Sequence of chain 1.T:
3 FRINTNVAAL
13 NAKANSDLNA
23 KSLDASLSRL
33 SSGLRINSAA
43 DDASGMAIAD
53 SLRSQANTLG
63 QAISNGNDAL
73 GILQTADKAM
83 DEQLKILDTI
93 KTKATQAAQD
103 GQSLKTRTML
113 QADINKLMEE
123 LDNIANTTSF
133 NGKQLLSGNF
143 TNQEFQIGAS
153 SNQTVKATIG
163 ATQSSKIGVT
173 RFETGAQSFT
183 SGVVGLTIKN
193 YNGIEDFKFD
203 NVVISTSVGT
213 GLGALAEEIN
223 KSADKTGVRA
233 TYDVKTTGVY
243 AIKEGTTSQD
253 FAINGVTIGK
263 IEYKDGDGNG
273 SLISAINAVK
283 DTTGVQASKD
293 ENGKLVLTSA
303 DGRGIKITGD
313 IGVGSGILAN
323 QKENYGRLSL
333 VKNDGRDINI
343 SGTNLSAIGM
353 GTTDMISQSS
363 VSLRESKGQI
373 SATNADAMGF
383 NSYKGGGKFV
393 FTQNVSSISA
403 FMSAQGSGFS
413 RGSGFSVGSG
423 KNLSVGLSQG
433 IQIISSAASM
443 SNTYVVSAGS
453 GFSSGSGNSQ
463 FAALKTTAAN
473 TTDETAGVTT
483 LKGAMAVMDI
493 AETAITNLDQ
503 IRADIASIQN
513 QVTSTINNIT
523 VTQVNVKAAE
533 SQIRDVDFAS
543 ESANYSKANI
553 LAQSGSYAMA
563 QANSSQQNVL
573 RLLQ

Binding-site contacts:
Ligand atom C1 contacts residue SER418 of chain 1.T at 1.8 Å.
Ligand atom C9 contacts residue ARG413 of chain 1.T at 3.3 Å.
Ligand atom C3 contacts residue SER421 of chain 1.T at 4.0 Å.
Ligand atom O1B contacts residue SER415 of chain 1.T at 4.0 Å.
Ligand atom O1B contacts residue ARG413 of chain 1.T at 2.8 Å (salt-bridge).
Ligand atom O8 contacts residue SER418 of chain 1.T at 3.3 Å.
Ligand atom C8 contacts residue ARG413 of chain 1.T at 4.3 Å.
Ligand atom N7 contacts residue ARG413 of chain 1.T at 4.0 Å.
Ligand atom C6 contacts residue VAL419 of chain 1.T at 3.9 Å (hydrophobic).
Ligand atom C8 contacts residue VAL419 of chain 1.T at 4.2 Å (hydrophobic).
Ligand atom O1A contacts residue SER418 of chain 1.T at 2.3 Å (h-bond).
Ligand atom C2 contacts residue SER418 of chain 1.T at 1.4 Å.
Ligand atom C1 contacts residue SER421 of chain 1.T at 4.1 Å.
Ligand atom C2 contacts residue SER421 of chain 1.T at 4.1 Å.
Ligand atom O6 contacts residue SER418 of chain 1.T at 2.5 Å (h-bond).
Ligand atom C7 contacts residue ARG413 of chain 1.T at 4.0 Å.
Ligand atom C2 contacts residue VAL419 of chain 1.T at 3.8 Å (hydrophobic).
Ligand atom C4 contacts residue SER418 of chain 1.T at 3.9 Å.
Ligand atom O6 contacts residue VAL419 of chain 1.T at 4.1 Å.
Ligand atom O1A contacts residue SER421 of chain 1.T at 3.2 Å.
Ligand atom C1 contacts residue ARG413 of chain 1.T at 4.0 Å.
Ligand atom C3 contacts residue SER418 of chain 1.T at 2.7 Å.
Ligand atom O1A contacts residue SER415 of chain 1.T at 4.2 Å.
Ligand atom C5 contacts residue SER418 of chain 1.T at 4.4 Å.
Ligand atom C1 contacts residue SER415 of chain 1.T at 4.3 Å.
Ligand atom C3 contacts residue GLY420 of chain 1.T at 4.0 Å.
Ligand atom C6 contacts residue SER418 of chain 1.T at 3.6 Å.
Ligand atom C3 contacts residue VAL419 of chain 1.T at 3.8 Å (hydrophobic).
Ligand atom O4 contacts residue SER418 of chain 1.T at 4.3 Å.
Ligand atom O1B contacts residue SER418 of chain 1.T at 2.7 Å (h-bond).
Ligand atom O1A contacts residue GLY416 of chain 1.T at 3.8 Å.
Ligand atom O8 contacts residue VAL419 of chain 1.T at 3.6 Å.

This small molecule binds to this protein.
Small molecule (SMILES): C[C@H](O)[C@H](N)[C@@H]1O[C@](O)(C(=O)O)C[C@H](O)[C@@H]1N